A small-molecule ligand and the protein it binds are described below.
Small molecule (SMILES): CC(=O)N[C@@H]1[C@@H](O)[C@H](O)[C@@H](CO)O[C@H]1O

Binding-site contacts:
Ligand atom N2 contacts residue ASN162 of chain 1.A at 3.0 Å (h-bond).
Ligand atom O7 contacts residue THR164 of chain 1.A at 4.4 Å.
Ligand atom O5 contacts residue THR164 of chain 1.A at 3.9 Å.
Ligand atom C3 contacts residue ASN162 of chain 1.A at 3.8 Å.
Ligand atom C5 contacts residue THR164 of chain 1.A at 3.9 Å.
Ligand atom C7 contacts residue ASN162 of chain 1.A at 3.8 Å.
Ligand atom O7 contacts residue ASN162 of chain 1.A at 4.0 Å.
Ligand atom O6 contacts residue ASN165 of chain 1.A at 3.6 Å.
Ligand atom C5 contacts residue ASN162 of chain 1.A at 3.6 Å.
Ligand atom C5 contacts residue ASN165 of chain 1.A at 4.3 Å.
Ligand atom C6 contacts residue ASN165 of chain 1.A at 4.2 Å.
Ligand atom C1 contacts residue ASN165 of chain 1.A at 4.0 Å.
Ligand atom C2 contacts residue ASN162 of chain 1.A at 2.4 Å.
Ligand atom C1 contacts residue THR164 of chain 1.A at 3.9 Å.
Ligand atom O5 contacts residue ASN165 of chain 1.A at 3.5 Å (h-bond).
Ligand atom O5 contacts residue ASN162 of chain 1.A at 2.3 Å (h-bond).
Ligand atom C4 contacts residue ASN162 of chain 1.A at 4.2 Å.
Ligand atom C1 contacts residue ASN162 of chain 1.A at 1.4 Å.
Ligand atom C6 contacts residue THR164 of chain 1.A at 4.1 Å.

Sequence of chain 1.A:
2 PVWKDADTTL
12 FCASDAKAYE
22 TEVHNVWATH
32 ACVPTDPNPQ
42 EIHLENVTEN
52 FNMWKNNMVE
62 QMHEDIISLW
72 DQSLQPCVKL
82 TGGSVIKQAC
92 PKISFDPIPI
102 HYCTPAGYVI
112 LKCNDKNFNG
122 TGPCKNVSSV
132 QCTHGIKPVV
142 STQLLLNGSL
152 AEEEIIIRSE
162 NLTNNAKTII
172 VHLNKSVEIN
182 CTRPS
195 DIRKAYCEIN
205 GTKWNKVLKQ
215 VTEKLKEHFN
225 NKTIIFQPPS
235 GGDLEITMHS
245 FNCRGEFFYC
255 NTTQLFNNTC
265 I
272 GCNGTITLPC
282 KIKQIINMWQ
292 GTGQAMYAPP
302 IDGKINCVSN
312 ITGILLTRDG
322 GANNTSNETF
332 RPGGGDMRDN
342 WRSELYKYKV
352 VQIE